Sequence of chain 1.A:
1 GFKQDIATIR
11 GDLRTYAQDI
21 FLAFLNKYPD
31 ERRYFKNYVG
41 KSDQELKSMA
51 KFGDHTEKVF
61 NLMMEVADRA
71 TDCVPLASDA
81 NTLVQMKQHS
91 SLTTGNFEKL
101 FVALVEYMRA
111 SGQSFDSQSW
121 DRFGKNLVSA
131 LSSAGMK

Binding-site contacts:
Ligand atom C1 contacts residue PHE35 of chain 1.A at 3.9 Å (hydrophobic).
Ligand atom C5 contacts residue PHE21 of chain 1.A at 3.8 Å (hydrophobic).
Ligand atom C3 contacts residue PHE35 of chain 1.A at 3.2 Å (hydrophobic).
Ligand atom O4 contacts residue VAL59 of chain 1.A at 4.2 Å.
Ligand atom C4 contacts residue VAL59 of chain 1.A at 3.6 Å (hydrophobic).
Ligand atom O4 contacts residue THR56 of chain 1.A at 4.1 Å.
Ligand atom C1 contacts residue VAL59 of chain 1.A at 3.7 Å (hydrophobic).
Ligand atom C6 contacts residue VAL59 of chain 1.A at 3.8 Å (hydrophobic).
Ligand atom I1 contacts residue PHE21 of chain 1.A at 3.8 Å.
Ligand atom C6 contacts residue THR56 of chain 1.A at 4.2 Å.
Ligand atom O4 contacts residue HEM1 of chain 1.C at 2.4 Å (h-bond).
Ligand atom C6 contacts residue PHE21 of chain 1.A at 3.2 Å (hydrophobic).
Ligand atom C5 contacts residue PHE35 of chain 1.A at 4.2 Å (hydrophobic).
Ligand atom C4 contacts residue HIS55 of chain 1.A at 4.4 Å.
Ligand atom O4 contacts residue HIS55 of chain 1.A at 3.4 Å.
Ligand atom C1 contacts residue HEM1 of chain 1.C at 4.3 Å.
Ligand atom C4 contacts residue HEM1 of chain 1.C at 3.2 Å.
Ligand atom I1 contacts residue HEM1 of chain 1.C at 3.9 Å.
Ligand atom C2 contacts residue PHE35 of chain 1.A at 3.4 Å (hydrophobic).
Ligand atom C5 contacts residue THR56 of chain 1.A at 3.6 Å.
Ligand atom O4 contacts residue TYR38 of chain 1.A at 3.9 Å.
Ligand atom C5 contacts residue HIS55 of chain 1.A at 4.5 Å.
Ligand atom I1 contacts residue LEU100 of chain 1.A at 4.1 Å.
Ligand atom C1 contacts residue PHE21 of chain 1.A at 3.6 Å (hydrophobic).
Ligand atom C2 contacts residue HEM1 of chain 1.C at 3.3 Å.
Ligand atom C2 contacts residue VAL59 of chain 1.A at 3.5 Å (hydrophobic).
Ligand atom C3 contacts residue HEM1 of chain 1.C at 3.3 Å.
Ligand atom C4 contacts residue PHE35 of chain 1.A at 3.6 Å (hydrophobic).
Ligand atom C6 contacts residue PHE35 of chain 1.A at 4.3 Å (hydrophobic).
Ligand atom C3 contacts residue VAL59 of chain 1.A at 3.4 Å (hydrophobic).
Ligand atom C5 contacts residue VAL59 of chain 1.A at 3.8 Å (hydrophobic).
Ligand atom I1 contacts residue VAL59 of chain 1.A at 4.1 Å.
Ligand atom O4 contacts residue PHE35 of chain 1.A at 4.2 Å.

This small molecule binds to this protein.
Small molecule (SMILES): Oc1ccc(I)cc1